Sequence of chain 1.B:
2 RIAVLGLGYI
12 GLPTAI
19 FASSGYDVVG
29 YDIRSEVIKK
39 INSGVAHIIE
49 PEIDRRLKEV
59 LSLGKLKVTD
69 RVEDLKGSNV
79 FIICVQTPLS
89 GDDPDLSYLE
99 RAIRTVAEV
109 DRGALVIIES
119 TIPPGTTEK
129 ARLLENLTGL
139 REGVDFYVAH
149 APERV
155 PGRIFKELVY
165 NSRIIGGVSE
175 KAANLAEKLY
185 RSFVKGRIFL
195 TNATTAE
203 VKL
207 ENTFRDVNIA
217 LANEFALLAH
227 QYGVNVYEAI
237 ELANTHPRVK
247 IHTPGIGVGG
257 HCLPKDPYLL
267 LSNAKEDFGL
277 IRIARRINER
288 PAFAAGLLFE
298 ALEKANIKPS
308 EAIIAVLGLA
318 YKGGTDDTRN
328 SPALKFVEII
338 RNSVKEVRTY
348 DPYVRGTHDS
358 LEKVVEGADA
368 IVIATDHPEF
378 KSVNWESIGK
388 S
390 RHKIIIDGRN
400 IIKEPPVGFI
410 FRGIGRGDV

Binding-site contacts:
Ligand atom N2' contacts residue ASN208 of chain 1.B at 2.9 Å (h-bond).
Ligand atom O5' contacts residue ASN208 of chain 1.B at 3.5 Å (h-bond).
Ligand atom O4 contacts residue THR249 of chain 1.B at 2.9 Å (h-bond).
Ligand atom O3' contacts residue HIS242 of chain 1.A at 3.1 Å.
Ligand atom C7' contacts residue HIS242 of chain 1.A at 3.4 Å.
Ligand atom N3 contacts residue ILE215 of chain 1.B at 3.5 Å.
Ligand atom C8' contacts residue GLU207 of chain 1.B at 3.5 Å.
Ligand atom N3 contacts residue THR249 of chain 1.B at 2.9 Å (h-bond).
Ligand atom O1A contacts residue MSE154 of chain 1.B at 3.4 Å.
Ligand atom C3' contacts residue VAL153 of chain 1.B at 3.5 Å (hydrophobic).
Ligand atom O1A contacts residue LYS319 of chain 1.B at 3.0 Å (salt-bridge).
Ligand atom O7' contacts residue ARG244 of chain 1.A at 2.8 Å (salt-bridge).
Ligand atom O3' contacts residue ARG244 of chain 1.A at 2.9 Å (salt-bridge).
Ligand atom C5C contacts residue GLY255 of chain 1.B at 3.5 Å.
Ligand atom O4' contacts residue VAL153 of chain 1.B at 2.8 Å (h-bond).
Ligand atom O6A contacts residue ASN208 of chain 1.B at 2.6 Å (h-bond).
Ligand atom O6B contacts residue CYS258 of chain 1.B at 3.2 Å (h-bond).
Ligand atom O3C contacts residue GLY255 of chain 1.B at 2.9 Å (h-bond).
Ligand atom O4' contacts residue LYS204 of chain 1.B at 3.5 Å (salt-bridge).
Ligand atom O2C contacts residue TYR318 of chain 1.B at 3.5 Å (h-bond).
Ligand atom O6A contacts residue LYS204 of chain 1.B at 2.8 Å (salt-bridge).
Ligand atom O4' contacts residue ARG152 of chain 1.B at 2.9 Å.
Ligand atom C6' contacts residue LYS204 of chain 1.B at 3.4 Å.
Ligand atom C8' contacts residue ASN208 of chain 1.B at 3.4 Å.
Ligand atom C7' contacts residue ARG211 of chain 1.B at 3.4 Å.
Ligand atom O7' contacts residue HIS242 of chain 1.A at 3.2 Å (h-bond).
Ligand atom C2 contacts residue ILE215 of chain 1.B at 3.5 Å (hydrophobic).
Ligand atom O6A contacts residue CYS258 of chain 1.B at 3.4 Å (h-bond).
Ligand atom O1B contacts residue LEU259 of chain 1.B at 2.7 Å.
Ligand atom C6' contacts residue CYS258 of chain 1.B at 3.2 Å (hydrophobic).
Ligand atom C5 contacts residue ARG211 of chain 1.B at 3.5 Å.
Ligand atom O1A contacts residue ARG211 of chain 1.B at 3.1 Å (salt-bridge).
Ligand atom C8' contacts residue HIS242 of chain 1.A at 3.5 Å.
Ligand atom O2A contacts residue ARG211 of chain 1.B at 2.7 Å (salt-bridge).
Ligand atom C4C contacts residue GLY255 of chain 1.B at 3.2 Å.
Ligand atom C4' contacts residue VAL153 of chain 1.B at 3.5 Å (hydrophobic).
Ligand atom O7' contacts residue ARG211 of chain 1.B at 3.5 Å.
Ligand atom O3' contacts residue ARG152 of chain 1.B at 2.8 Å (salt-bridge).
Ligand atom O3C contacts residue TYR318 of chain 1.B at 2.8 Å (h-bond).
Ligand atom O2C contacts residue ARG398 of chain 1.B at 2.9 Å (salt-bridge).

Sequence of chain 1.A:
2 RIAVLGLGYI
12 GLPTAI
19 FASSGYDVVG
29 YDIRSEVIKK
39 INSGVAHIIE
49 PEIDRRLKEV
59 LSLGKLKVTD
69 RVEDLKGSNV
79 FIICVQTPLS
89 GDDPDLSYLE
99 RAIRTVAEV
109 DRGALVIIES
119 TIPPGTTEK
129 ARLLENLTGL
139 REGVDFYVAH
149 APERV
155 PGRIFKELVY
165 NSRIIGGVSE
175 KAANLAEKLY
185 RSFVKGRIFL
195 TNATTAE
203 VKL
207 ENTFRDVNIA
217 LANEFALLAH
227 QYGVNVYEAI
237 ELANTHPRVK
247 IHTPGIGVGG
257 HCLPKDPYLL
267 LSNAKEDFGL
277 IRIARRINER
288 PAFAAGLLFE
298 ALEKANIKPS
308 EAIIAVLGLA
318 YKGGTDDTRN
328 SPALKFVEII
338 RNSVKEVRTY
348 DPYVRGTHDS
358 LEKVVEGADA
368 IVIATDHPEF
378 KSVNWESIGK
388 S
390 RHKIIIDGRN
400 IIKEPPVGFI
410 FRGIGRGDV

A protein and the small-molecule ligand that binds it are described below.
Small molecule (SMILES): CC(=O)N[C@@H]1[C@@H](OP(=O)(O)OP(=O)(O)OC[C@H]2O[C@@H](n3ccc(=O)[nH]c3=O)[C@H](O)[C@@H]2O)O[C@H](C(=O)O)[C@@H](O)[C@@H]1O